This small molecule binds to this protein.
Small molecule (SMILES): CC(=O)N[C@H]1[C@H](O[C@H]2[C@H](O)[C@@H](NC(C)=O)CO[C@@H]2CO[C@@H]2O[C@@H](C)[C@@H](O)[C@@H](O)[C@@H]2O)O[C@H](CO)[C@@H](O)[C@@H]1O

Binding-site contacts:
Ligand atom C2 contacts residue ASN331 of chain 1.A at 2.4 Å.
Ligand atom O5 contacts residue ASN331 of chain 1.A at 2.4 Å (h-bond).
Ligand atom O6 contacts residue ASN331 of chain 1.A at 4.4 Å.
Ligand atom C5 contacts residue ASN331 of chain 1.A at 3.7 Å.
Ligand atom C4 contacts residue ASN331 of chain 1.A at 4.2 Å.
Ligand atom C3 contacts residue ASN331 of chain 1.A at 3.8 Å.
Ligand atom C1 contacts residue ASN331 of chain 1.A at 1.4 Å.
Ligand atom C7 contacts residue ASN331 of chain 1.A at 3.9 Å.
Ligand atom N2 contacts residue ASN331 of chain 1.A at 2.8 Å (h-bond).

Sequence of chain 1.A:
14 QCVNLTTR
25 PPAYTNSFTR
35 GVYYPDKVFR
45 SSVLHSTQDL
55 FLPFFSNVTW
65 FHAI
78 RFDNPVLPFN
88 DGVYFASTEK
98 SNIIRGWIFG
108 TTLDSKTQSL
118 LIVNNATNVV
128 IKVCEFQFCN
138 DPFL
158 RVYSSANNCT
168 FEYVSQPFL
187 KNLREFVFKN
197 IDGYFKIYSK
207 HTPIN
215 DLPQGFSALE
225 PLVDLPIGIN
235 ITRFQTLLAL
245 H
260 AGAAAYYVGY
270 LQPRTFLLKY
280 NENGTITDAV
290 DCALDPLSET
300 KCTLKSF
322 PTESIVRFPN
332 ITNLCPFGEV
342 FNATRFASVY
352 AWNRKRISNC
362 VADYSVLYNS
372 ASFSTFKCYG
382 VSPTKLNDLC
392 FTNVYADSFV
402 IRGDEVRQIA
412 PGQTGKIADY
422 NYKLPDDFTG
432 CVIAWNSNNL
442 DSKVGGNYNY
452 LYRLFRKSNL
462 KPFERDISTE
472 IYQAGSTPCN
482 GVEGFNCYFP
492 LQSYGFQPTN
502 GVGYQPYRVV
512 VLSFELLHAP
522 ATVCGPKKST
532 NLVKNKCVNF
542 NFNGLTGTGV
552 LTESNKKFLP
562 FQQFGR